Binding-site contacts:
Ligand atom C12 contacts residue PHE97 of chain 2.A at 4.3 Å (hydrophobic).
Ligand atom N06 contacts residue NAD1 of chain 2.C at 3.7 Å.
Ligand atom N05 contacts residue MET199 of chain 2.A at 3.9 Å.
Ligand atom C12 contacts residue MET103 of chain 2.A at 3.8 Å (hydrophobic).
Ligand atom C01 contacts residue NAD1 of chain 2.C at 3.9 Å.
Ligand atom C01 contacts residue PHE149 of chain 2.A at 3.7 Å (hydrophobic).
Ligand atom C07 contacts residue NAD1 of chain 2.C at 3.8 Å.
Ligand atom N05 contacts residue NAD1 of chain 2.C at 3.5 Å (h-bond).
Ligand atom C03 contacts residue MET199 of chain 2.A at 4.2 Å (hydrophobic).
Ligand atom N06 contacts residue MET161 of chain 2.A at 4.4 Å.
Ligand atom C01 contacts residue TYR158 of chain 2.A at 4.1 Å (hydrophobic).
Ligand atom C08 contacts residue GLY96 of chain 2.A at 3.7 Å.
Ligand atom C13 contacts residue MET103 of chain 2.A at 4.1 Å (hydrophobic).
Ligand atom C10 contacts residue MET98 of chain 2.A at 4.4 Å (hydrophobic).
Ligand atom C03 contacts residue NAD1 of chain 2.C at 3.5 Å.
Ligand atom C04 contacts residue NAD1 of chain 2.C at 3.5 Å.
Ligand atom C02 contacts residue TYR158 of chain 2.A at 4.4 Å (hydrophobic).
Ligand atom C07 contacts residue GLY96 of chain 2.A at 4.0 Å.
Ligand atom C09 contacts residue NAD1 of chain 2.C at 4.1 Å.
Ligand atom C07 contacts residue MET161 of chain 2.A at 4.4 Å (hydrophobic).
Ligand atom C08 contacts residue MET161 of chain 2.A at 4.2 Å (hydrophobic).
Ligand atom C11 contacts residue PHE97 of chain 2.A at 4.0 Å (hydrophobic).
Ligand atom C02 contacts residue MET161 of chain 2.A at 4.4 Å (hydrophobic).
Ligand atom C10 contacts residue PHE97 of chain 2.A at 4.0 Å (hydrophobic).
Ligand atom C13 contacts residue MET161 of chain 2.A at 3.7 Å (hydrophobic).
Ligand atom C09 contacts residue PHE97 of chain 2.A at 4.2 Å (hydrophobic).
Ligand atom C12 contacts residue MET98 of chain 2.A at 3.7 Å (hydrophobic).
Ligand atom C09 contacts residue GLY96 of chain 2.A at 3.2 Å.
Ligand atom C02 contacts residue NAD1 of chain 2.C at 3.6 Å.
Ligand atom C10 contacts residue GLY96 of chain 2.A at 3.8 Å.
Ligand atom C01 contacts residue LYS165 of chain 2.A at 4.2 Å.
Ligand atom N14 contacts residue MET161 of chain 2.A at 3.7 Å.
Ligand atom C12 contacts residue MET161 of chain 2.A at 4.2 Å (hydrophobic).
Ligand atom N14 contacts residue NAD1 of chain 2.C at 2.8 Å (h-bond).
Ligand atom C03 contacts residue TYR158 of chain 2.A at 4.1 Å (hydrophobic).
Ligand atom C01 contacts residue MET161 of chain 2.A at 4.0 Å (hydrophobic).
Ligand atom C11 contacts residue MET98 of chain 2.A at 3.6 Å (hydrophobic).

Sequence of chain 2.A:
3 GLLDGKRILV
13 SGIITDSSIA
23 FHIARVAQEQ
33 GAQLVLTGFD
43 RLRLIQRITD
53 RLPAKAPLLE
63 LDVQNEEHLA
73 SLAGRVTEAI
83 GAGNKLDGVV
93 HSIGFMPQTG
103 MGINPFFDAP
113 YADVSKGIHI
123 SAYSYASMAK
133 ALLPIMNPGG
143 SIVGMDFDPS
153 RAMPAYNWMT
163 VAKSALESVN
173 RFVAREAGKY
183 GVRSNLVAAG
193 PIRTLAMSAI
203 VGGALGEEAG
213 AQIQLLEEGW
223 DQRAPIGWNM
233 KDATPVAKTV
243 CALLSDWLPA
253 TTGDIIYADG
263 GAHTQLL

A small-molecule ligand and the protein it binds are described below.
Small molecule (SMILES): Cc1cc(N)n(Cc2ccccc2)n1